A small-molecule ligand and the protein it binds are described below.
Small molecule (SMILES): CC(=O)N[C@H]1[C@H](O[C@H]2[C@H](O)[C@@H](NC(C)=O)CO[C@@H]2CO)O[C@H](CO)[C@@H](O[C@@H]2O[C@H](CO)[C@@H](O)[C@H](O[C@H]3O[C@H](CO)[C@@H](O)[C@H](O)[C@@H]3O)[C@@H]2O)[C@@H]1O

Binding-site contacts:
Ligand atom O6 contacts residue NAG1 of chain 1.OB at 4.5 Å.
Ligand atom O4 contacts residue VAL414 of chain 1.H at 3.5 Å (h-bond).
Ligand atom C3 contacts residue ASN232 of chain 1.H at 3.8 Å.
Ligand atom O7 contacts residue PRO182 of chain 1.H at 3.7 Å.
Ligand atom C6 contacts residue NAG1 of chain 1.OB at 3.2 Å.
Ligand atom C6 contacts residue VAL414 of chain 1.H at 4.4 Å (hydrophobic).
Ligand atom O6 contacts residue GLY348 of chain 1.H at 3.7 Å.
Ligand atom C4 contacts residue ASN232 of chain 1.H at 4.2 Å.
Ligand atom C5 contacts residue NAG1 of chain 1.OB at 3.6 Å.
Ligand atom C7 contacts residue ASN346 of chain 1.H at 3.8 Å.
Ligand atom O5 contacts residue NAG1 of chain 1.OB at 3.5 Å (h-bond).
Ligand atom C1 contacts residue SER415 of chain 1.H at 3.3 Å.
Ligand atom C3 contacts residue VAL414 of chain 1.H at 3.7 Å (hydrophobic).
Ligand atom C1 contacts residue VAL414 of chain 1.H at 4.3 Å (hydrophobic).
Ligand atom O5 contacts residue ASN232 of chain 1.H at 2.4 Å (h-bond).
Ligand atom C8 contacts residue ASN346 of chain 1.H at 3.1 Å.
Ligand atom C3 contacts residue SER415 of chain 1.H at 3.2 Å.
Ligand atom C7 contacts residue SER415 of chain 1.H at 4.0 Å.
Ligand atom C1 contacts residue NAG1 of chain 1.OB at 4.4 Å.
Ligand atom O5 contacts residue CYS413 of chain 1.H at 4.1 Å.
Ligand atom C5 contacts residue VAL414 of chain 1.H at 3.5 Å (hydrophobic).
Ligand atom C4 contacts residue VAL414 of chain 1.H at 3.7 Å (hydrophobic).
Ligand atom C8 contacts residue SER415 of chain 1.H at 4.4 Å.
Ligand atom O7 contacts residue ASN346 of chain 1.H at 3.8 Å.
Ligand atom C1 contacts residue ASN232 of chain 1.H at 1.4 Å.
Ligand atom C7 contacts residue ASN232 of chain 1.H at 4.0 Å.
Ligand atom N2 contacts residue SER415 of chain 1.H at 3.0 Å (h-bond).
Ligand atom C5 contacts residue SER415 of chain 1.H at 4.2 Å.
Ligand atom N2 contacts residue ASN232 of chain 1.H at 2.9 Å (h-bond).
Ligand atom C8 contacts residue LEU231 of chain 1.H at 4.5 Å (hydrophobic).
Ligand atom C6 contacts residue GLY348 of chain 1.H at 3.9 Å.
Ligand atom O3 contacts residue CYS413 of chain 1.H at 4.4 Å.
Ligand atom C4 contacts residue SER415 of chain 1.H at 4.2 Å.
Ligand atom O3 contacts residue SER415 of chain 1.H at 4.1 Å.
Ligand atom C5 contacts residue ASN232 of chain 1.H at 3.7 Å.
Ligand atom O6 contacts residue SER179 of chain 1.H at 4.4 Å.
Ligand atom C2 contacts residue SER415 of chain 1.H at 3.3 Å.
Ligand atom O5 contacts residue VAL414 of chain 1.H at 4.4 Å.
Ligand atom O5 contacts residue SER415 of chain 1.H at 4.2 Å.
Ligand atom C2 contacts residue ASN232 of chain 1.H at 2.4 Å.

Sequence of chain 1.H:
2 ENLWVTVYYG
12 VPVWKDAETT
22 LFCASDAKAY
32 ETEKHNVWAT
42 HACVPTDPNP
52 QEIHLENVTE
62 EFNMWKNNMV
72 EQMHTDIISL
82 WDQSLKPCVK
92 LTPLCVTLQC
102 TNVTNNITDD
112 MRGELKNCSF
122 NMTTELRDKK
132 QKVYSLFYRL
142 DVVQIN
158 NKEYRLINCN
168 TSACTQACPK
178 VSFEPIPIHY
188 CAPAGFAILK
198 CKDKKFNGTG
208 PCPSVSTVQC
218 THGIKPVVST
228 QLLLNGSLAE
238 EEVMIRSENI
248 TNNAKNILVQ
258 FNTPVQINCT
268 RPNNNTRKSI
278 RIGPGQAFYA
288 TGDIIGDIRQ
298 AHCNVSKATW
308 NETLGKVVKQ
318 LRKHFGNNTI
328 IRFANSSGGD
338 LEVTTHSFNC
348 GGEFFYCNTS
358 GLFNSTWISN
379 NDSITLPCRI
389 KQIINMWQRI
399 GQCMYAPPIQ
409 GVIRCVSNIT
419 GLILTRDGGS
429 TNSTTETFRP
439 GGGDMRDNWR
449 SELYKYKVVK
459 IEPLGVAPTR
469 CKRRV